Sequence of chain 25.A:
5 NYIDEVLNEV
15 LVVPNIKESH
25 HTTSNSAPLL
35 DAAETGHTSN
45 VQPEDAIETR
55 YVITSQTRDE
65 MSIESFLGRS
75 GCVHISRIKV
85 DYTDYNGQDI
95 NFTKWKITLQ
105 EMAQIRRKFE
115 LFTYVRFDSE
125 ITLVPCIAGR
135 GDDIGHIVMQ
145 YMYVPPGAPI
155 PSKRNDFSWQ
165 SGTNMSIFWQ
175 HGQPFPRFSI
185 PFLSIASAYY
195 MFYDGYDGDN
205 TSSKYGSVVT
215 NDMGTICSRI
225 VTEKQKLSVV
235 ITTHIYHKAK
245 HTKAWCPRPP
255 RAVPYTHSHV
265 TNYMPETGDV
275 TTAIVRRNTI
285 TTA

Binding-site contacts:
Ligand atom CL1 contacts residue ILE239 of chain 25.A at 3.8 Å.
Ligand atom C2A contacts residue PHE182 of chain 25.A at 4.2 Å (hydrophobic).
Ligand atom O1A contacts residue TYR147 of chain 25.A at 4.0 Å.
Ligand atom N3A contacts residue LEU127 of chain 25.A at 4.1 Å.
Ligand atom C4A contacts residue TYR145 of chain 25.A at 3.3 Å (hydrophobic).
Ligand atom C1B contacts residue ILE125 of chain 25.A at 3.1 Å (hydrophobic).
Ligand atom O1 contacts residue MET217 of chain 25.A at 4.2 Å.
Ligand atom C6B contacts residue ILE184 of chain 25.A at 4.1 Å (hydrophobic).
Ligand atom N2 contacts residue ASN215 of chain 25.A at 3.7 Å.
Ligand atom CL2 contacts residue TYR147 of chain 25.A at 3.4 Å.
Ligand atom C5B contacts residue TYR147 of chain 25.A at 3.9 Å (hydrophobic).
Ligand atom C5A contacts residue TYR147 of chain 25.A at 4.1 Å (hydrophobic).
Ligand atom CL1 contacts residue ILE125 of chain 25.A at 3.5 Å.
Ligand atom C31 contacts residue GLN104 of chain 25.A at 3.6 Å.
Ligand atom C4A contacts residue ILE220 of chain 25.A at 4.1 Å (hydrophobic).
Ligand atom N2 contacts residue THR102 of chain 25.A at 4.2 Å.
Ligand atom C5B contacts residue ILE125 of chain 25.A at 3.9 Å (hydrophobic).
Ligand atom O1B contacts residue ILE125 of chain 25.A at 3.5 Å.
Ligand atom N3A contacts residue PHE182 of chain 25.A at 4.0 Å.
Ligand atom C2A contacts residue ILE220 of chain 25.A at 3.8 Å (hydrophobic).
Ligand atom CL2 contacts residue ILE184 of chain 25.A at 3.9 Å.
Ligand atom C2B contacts residue ILE125 of chain 25.A at 3.1 Å (hydrophobic).
Ligand atom C3 contacts residue LEU103 of chain 25.A at 4.1 Å (hydrophobic).
Ligand atom O1A contacts residue ILE220 of chain 25.A at 3.6 Å.
Ligand atom C5A contacts residue MET146 of chain 25.A at 3.7 Å (hydrophobic).
Ligand atom CL2 contacts residue LEU187 of chain 25.A at 3.9 Å.
Ligand atom C5 contacts residue LEU103 of chain 25.A at 3.8 Å (hydrophobic).
Ligand atom C4 contacts residue LEU103 of chain 25.A at 3.4 Å (hydrophobic).
Ligand atom C5A contacts residue TYR145 of chain 25.A at 3.8 Å (hydrophobic).
Ligand atom C4A contacts residue LEU127 of chain 25.A at 4.0 Å (hydrophobic).
Ligand atom C31 contacts residue MET195 of chain 25.A at 3.5 Å (hydrophobic).
Ligand atom C3B contacts residue ILE125 of chain 25.A at 3.5 Å (hydrophobic).
Ligand atom C5A contacts residue ILE220 of chain 25.A at 3.9 Å (hydrophobic).
Ligand atom C1C contacts residue LEU103 of chain 25.A at 4.1 Å (hydrophobic).
Ligand atom C4B contacts residue ILE125 of chain 25.A at 3.9 Å (hydrophobic).
Ligand atom C3B contacts residue ILE220 of chain 25.A at 4.2 Å (hydrophobic).
Ligand atom C2C contacts residue MET217 of chain 25.A at 3.7 Å (hydrophobic).
Ligand atom C4B contacts residue ILE220 of chain 25.A at 4.0 Å (hydrophobic).
Ligand atom C6B contacts residue ILE125 of chain 25.A at 3.6 Å (hydrophobic).
Ligand atom C4C contacts residue MET217 of chain 25.A at 4.2 Å (hydrophobic).

The protein below binds the small molecule below.
Small molecule (SMILES): Cc1cc(CCCCCOc2c(Cl)cc(C3=NCCO3)cc2Cl)on1